Sequence of chain 1.B:
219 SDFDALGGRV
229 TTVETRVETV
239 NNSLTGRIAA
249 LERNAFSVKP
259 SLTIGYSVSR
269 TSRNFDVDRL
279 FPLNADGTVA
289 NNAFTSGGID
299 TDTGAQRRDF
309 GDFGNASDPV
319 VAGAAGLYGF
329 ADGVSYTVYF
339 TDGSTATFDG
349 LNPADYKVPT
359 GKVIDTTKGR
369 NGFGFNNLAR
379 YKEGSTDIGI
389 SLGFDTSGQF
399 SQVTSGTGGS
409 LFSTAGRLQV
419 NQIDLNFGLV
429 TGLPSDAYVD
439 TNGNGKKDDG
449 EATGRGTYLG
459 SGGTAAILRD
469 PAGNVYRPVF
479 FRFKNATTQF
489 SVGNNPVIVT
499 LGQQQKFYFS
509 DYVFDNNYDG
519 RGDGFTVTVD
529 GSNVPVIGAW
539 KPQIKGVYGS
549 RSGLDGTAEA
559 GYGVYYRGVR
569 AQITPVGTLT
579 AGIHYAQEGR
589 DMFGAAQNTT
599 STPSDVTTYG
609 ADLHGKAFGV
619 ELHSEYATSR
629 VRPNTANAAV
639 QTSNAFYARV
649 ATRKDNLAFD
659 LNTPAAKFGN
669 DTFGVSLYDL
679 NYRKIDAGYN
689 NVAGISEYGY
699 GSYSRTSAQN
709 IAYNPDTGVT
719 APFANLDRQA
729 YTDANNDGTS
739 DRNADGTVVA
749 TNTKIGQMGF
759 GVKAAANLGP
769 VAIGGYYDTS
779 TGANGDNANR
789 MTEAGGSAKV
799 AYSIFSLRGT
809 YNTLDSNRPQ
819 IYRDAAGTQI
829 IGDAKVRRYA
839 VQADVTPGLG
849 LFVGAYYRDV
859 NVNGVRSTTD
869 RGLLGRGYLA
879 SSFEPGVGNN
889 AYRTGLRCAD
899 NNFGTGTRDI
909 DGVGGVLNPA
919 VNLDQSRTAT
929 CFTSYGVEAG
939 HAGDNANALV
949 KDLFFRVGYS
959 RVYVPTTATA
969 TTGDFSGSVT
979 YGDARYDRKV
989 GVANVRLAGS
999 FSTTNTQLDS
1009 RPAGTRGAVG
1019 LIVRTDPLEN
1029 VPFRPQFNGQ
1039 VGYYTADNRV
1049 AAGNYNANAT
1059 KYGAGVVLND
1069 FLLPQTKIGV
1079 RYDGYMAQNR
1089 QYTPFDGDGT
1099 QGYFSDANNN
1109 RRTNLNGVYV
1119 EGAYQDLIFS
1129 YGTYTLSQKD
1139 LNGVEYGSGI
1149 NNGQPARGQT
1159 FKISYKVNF

Sequence of chain 1.C:
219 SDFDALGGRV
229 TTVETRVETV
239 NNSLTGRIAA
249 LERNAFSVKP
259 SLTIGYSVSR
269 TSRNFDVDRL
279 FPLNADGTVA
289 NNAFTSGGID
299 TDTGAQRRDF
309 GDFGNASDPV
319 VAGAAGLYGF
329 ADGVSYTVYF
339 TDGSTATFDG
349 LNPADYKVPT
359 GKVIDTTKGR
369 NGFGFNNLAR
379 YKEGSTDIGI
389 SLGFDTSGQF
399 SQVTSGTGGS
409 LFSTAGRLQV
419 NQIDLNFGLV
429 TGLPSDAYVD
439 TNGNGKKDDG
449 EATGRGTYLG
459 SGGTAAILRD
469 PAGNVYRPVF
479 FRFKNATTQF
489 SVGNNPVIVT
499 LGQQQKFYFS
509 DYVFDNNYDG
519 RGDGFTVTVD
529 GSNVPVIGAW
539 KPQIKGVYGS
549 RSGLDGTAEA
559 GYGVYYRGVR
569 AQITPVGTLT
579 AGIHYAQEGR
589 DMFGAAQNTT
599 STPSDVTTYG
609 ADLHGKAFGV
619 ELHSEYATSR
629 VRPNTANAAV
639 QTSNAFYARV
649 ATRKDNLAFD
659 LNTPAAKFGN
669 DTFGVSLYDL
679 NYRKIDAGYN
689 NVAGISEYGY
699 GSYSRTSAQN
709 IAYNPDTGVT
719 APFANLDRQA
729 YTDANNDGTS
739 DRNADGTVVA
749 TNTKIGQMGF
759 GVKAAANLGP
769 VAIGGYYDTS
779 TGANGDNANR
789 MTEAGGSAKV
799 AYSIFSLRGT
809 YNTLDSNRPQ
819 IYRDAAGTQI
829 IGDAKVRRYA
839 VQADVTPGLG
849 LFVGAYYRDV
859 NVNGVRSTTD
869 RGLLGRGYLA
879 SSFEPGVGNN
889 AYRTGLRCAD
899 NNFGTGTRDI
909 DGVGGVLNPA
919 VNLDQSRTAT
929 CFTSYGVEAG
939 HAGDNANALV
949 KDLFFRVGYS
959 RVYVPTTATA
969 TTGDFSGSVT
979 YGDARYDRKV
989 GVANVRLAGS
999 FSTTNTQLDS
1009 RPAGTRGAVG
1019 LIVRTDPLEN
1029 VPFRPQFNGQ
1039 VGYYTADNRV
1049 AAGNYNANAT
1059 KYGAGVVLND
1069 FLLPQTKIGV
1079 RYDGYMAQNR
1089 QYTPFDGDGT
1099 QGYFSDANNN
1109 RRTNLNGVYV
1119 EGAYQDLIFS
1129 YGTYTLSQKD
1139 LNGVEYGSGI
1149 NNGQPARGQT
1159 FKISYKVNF

Binding-site contacts:
Ligand atom C32 contacts residue ASP610 of chain 1.C at 4.0 Å.
Ligand atom C33 contacts residue SER622 of chain 1.C at 3.6 Å.
Ligand atom O1 contacts residue VAL532 of chain 1.C at 4.0 Å.
Ligand atom C14 contacts residue VAL532 of chain 1.C at 3.9 Å (hydrophobic).
Ligand atom C22 contacts residue GLN570 of chain 1.C at 4.1 Å.
Ligand atom C7 contacts residue VAL532 of chain 1.C at 4.0 Å (hydrophobic).
Ligand atom C10 contacts residue PRO494 of chain 1.C at 4.1 Å (hydrophobic).
Ligand atom C37 contacts residue VAL527 of chain 1.C at 4.0 Å (hydrophobic).
Ligand atom C22 contacts residue ILE571 of chain 1.C at 3.8 Å (hydrophobic).
Ligand atom C32 contacts residue ALA609 of chain 1.C at 4.0 Å (hydrophobic).
Ligand atom C11 contacts residue PRO494 of chain 1.C at 4.1 Å (hydrophobic).
Ligand atom C23 contacts residue ALA569 of chain 1.C at 3.6 Å (hydrophobic).
Ligand atom C27 contacts residue ILE581 of chain 1.C at 3.8 Å (hydrophobic).
Ligand atom C31 contacts residue ALA609 of chain 1.C at 3.1 Å (hydrophobic).
Ligand atom C30 contacts residue ASP610 of chain 1.C at 4.0 Å.
Ligand atom C32 contacts residue LEU611 of chain 1.C at 3.8 Å (hydrophobic).
Ligand atom C37 contacts residue PRO540 of chain 1.C at 4.1 Å (hydrophobic).
Ligand atom C24 contacts residue ALA579 of chain 1.C at 4.1 Å (hydrophobic).
Ligand atom C18 contacts residue PRO540 of chain 1.C at 3.4 Å (hydrophobic).
Ligand atom C26 contacts residue ALA579 of chain 1.C at 3.8 Å (hydrophobic).
Ligand atom C28 contacts residue ALA579 of chain 1.C at 3.5 Å (hydrophobic).
Ligand atom C32 contacts residue SER622 of chain 1.C at 3.8 Å.
Ligand atom C25 contacts residue ILE581 of chain 1.C at 4.0 Å (hydrophobic).
Ligand atom C9 contacts residue LEU1071 of chain 1.B at 3.3 Å (hydrophobic).
Ligand atom C30 contacts residue ALA609 of chain 1.C at 4.0 Å (hydrophobic).
Ligand atom O3 contacts residue SER622 of chain 1.C at 2.4 Å (h-bond).
Ligand atom C28 contacts residue GLY580 of chain 1.C at 4.1 Å.
Ligand atom C35 contacts residue ALA609 of chain 1.C at 3.6 Å (hydrophobic).
Ligand atom C37 contacts residue GLY529 of chain 1.C at 3.7 Å.
Ligand atom C13 contacts residue VAL532 of chain 1.C at 4.1 Å (hydrophobic).
Ligand atom C17 contacts residue ILE542 of chain 1.C at 3.6 Å (hydrophobic).
Ligand atom C29 contacts residue ALA609 of chain 1.C at 3.8 Å (hydrophobic).
Ligand atom C12 contacts residue VAL532 of chain 1.C at 4.1 Å (hydrophobic).
Ligand atom C16 contacts residue PRO540 of chain 1.C at 4.0 Å (hydrophobic).
Ligand atom C35 contacts residue TYR624 of chain 1.C at 3.2 Å (hydrophobic).
Ligand atom C35 contacts residue SER622 of chain 1.C at 4.0 Å.
Ligand atom C10 contacts residue LEU1071 of chain 1.B at 4.1 Å (hydrophobic).
Ligand atom C31 contacts residue ASP610 of chain 1.C at 3.4 Å.
Ligand atom C26 contacts residue GLY580 of chain 1.C at 4.1 Å.
Ligand atom O3 contacts residue PHE644 of chain 1.C at 3.9 Å.

A small-molecule ligand and the protein it binds are described below.
Small molecule (SMILES): C[C@@H](CCC[C@@H](C)CCCC[C@@H](C)CCC[C@H](C)CC[C@@H]1[C@@H](C)C(O)C[C@H](O)C1(C)C)CCC[C@H](C)CCCC(C)(C)O